Binding-site contacts:
Ligand atom O32 contacts residue LYS183 of chain 1.A at 2.9 Å (salt-bridge).
Ligand atom C7 contacts residue ZN1 of chain 1.C at 2.6 Å.
Ligand atom O72 contacts residue HIS94 of chain 1.A at 3.1 Å.
Ligand atom O72 contacts residue HIS92 of chain 1.A at 3.4 Å (h-bond).
Ligand atom O62 contacts residue ASP96 of chain 1.A at 2.5 Å (salt-bridge).
Ligand atom C5 contacts residue ASP96 of chain 1.A at 3.5 Å.
Ligand atom C31 contacts residue LYS183 of chain 1.A at 3.4 Å.
Ligand atom C3 contacts residue ZN1 of chain 1.D at 3.1 Å.
Ligand atom C8A contacts residue HIS222 of chain 1.A at 3.6 Å.
Ligand atom C31 contacts residue HIS222 of chain 1.A at 2.9 Å.
Ligand atom C3 contacts residue HIS222 of chain 1.A at 3.0 Å.
Ligand atom N4 contacts residue ZN1 of chain 1.D at 2.0 Å.
Ligand atom O31 contacts residue LYS183 of chain 1.A at 3.0 Å (salt-bridge).
Ligand atom O71 contacts residue ASN192 of chain 1.A at 3.0 Å (h-bond).
Ligand atom O72 contacts residue ZN1 of chain 1.C at 2.0 Å.
Ligand atom O71 contacts residue HIS161 of chain 1.A at 3.0 Å.
Ligand atom N4 contacts residue HIS222 of chain 1.A at 2.6 Å (h-bond).
Ligand atom O72 contacts residue ASP96 of chain 1.A at 2.8 Å (salt-bridge).
Ligand atom N4 contacts residue ASP96 of chain 1.A at 3.6 Å (salt-bridge).
Ligand atom O31 contacts residue ASN192 of chain 1.A at 3.0 Å (h-bond).
Ligand atom C7 contacts residue HIS94 of chain 1.A at 3.1 Å.
Ligand atom O31 contacts residue GLY191 of chain 1.A at 3.5 Å.
Ligand atom C62 contacts residue TRP65 of chain 1.A at 3.5 Å (hydrophobic).
Ligand atom C5 contacts residue ZN1 of chain 1.D at 2.9 Å.
Ligand atom O72 contacts residue ZN1 of chain 1.D at 2.6 Å.
Ligand atom C7 contacts residue HIS161 of chain 1.A at 3.5 Å.
Ligand atom C5 contacts residue HIS222 of chain 1.A at 3.3 Å.
Ligand atom O62 contacts residue GLN95 of chain 1.A at 3.3 Å (h-bond).
Ligand atom C2A contacts residue VAL45 of chain 1.A at 3.7 Å (hydrophobic).
Ligand atom O72 contacts residue HIS161 of chain 1.A at 3.2 Å (h-bond).
Ligand atom O32 contacts residue CYS180 of chain 1.A at 3.1 Å.
Ligand atom O71 contacts residue ZN1 of chain 1.C at 2.6 Å.
Ligand atom C7 contacts residue ZN1 of chain 1.D at 3.4 Å.
Ligand atom C31 contacts residue ZN1 of chain 1.D at 3.5 Å.
Ligand atom C7 contacts residue ASP96 of chain 1.A at 3.7 Å.
Ligand atom C1 contacts residue HIS222 of chain 1.A at 3.6 Å.
Ligand atom O32 contacts residue HIS222 of chain 1.A at 2.3 Å (h-bond).
Ligand atom O32 contacts residue ZN1 of chain 1.D at 3.0 Å.
Ligand atom O71 contacts residue HIS94 of chain 1.A at 2.4 Å (h-bond).
Ligand atom O62 contacts residue HIS94 of chain 1.A at 3.7 Å.

Sequence of chain 1.A:
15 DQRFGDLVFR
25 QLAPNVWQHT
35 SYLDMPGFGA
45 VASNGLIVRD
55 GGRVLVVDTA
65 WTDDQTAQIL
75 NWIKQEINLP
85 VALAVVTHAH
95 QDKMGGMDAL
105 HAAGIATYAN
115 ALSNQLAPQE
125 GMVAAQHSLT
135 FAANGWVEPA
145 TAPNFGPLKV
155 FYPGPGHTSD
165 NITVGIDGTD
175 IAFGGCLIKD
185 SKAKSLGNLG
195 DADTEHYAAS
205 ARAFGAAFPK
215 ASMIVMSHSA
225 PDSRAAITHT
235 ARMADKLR

A small-molecule ligand and the protein it binds are described below.
Small molecule (SMILES): C[C@@H]1[C@H]([C@H](C(=O)O)[C@@H](C)O)N=C(C(=O)O)[C@H]1S[C@@H]1CN[C@H](C(=O)N(C)C)C1